Binding-site contacts:
Ligand atom C4 contacts residue ILE102 of chain 1.A at 4.3 Å (hydrophobic).
Ligand atom C6 contacts residue GLY98 of chain 1.A at 3.6 Å.
Ligand atom N2 contacts residue THR83 of chain 1.A at 2.8 Å (h-bond).
Ligand atom C5 contacts residue ASN79 of chain 1.A at 3.7 Å.
Ligand atom O5 contacts residue ILE102 of chain 1.A at 4.0 Å.
Ligand atom O5 contacts residue GLY98 of chain 1.A at 3.6 Å.
Ligand atom C2 contacts residue ASN79 of chain 1.A at 2.5 Å.
Ligand atom O5 contacts residue ASN79 of chain 1.A at 2.4 Å (h-bond).
Ligand atom O6 contacts residue GLY98 of chain 1.A at 3.2 Å (h-bond).
Ligand atom C4 contacts residue ASN79 of chain 1.A at 4.2 Å.
Ligand atom C5 contacts residue THR81 of chain 1.A at 4.2 Å.
Ligand atom C2 contacts residue THR83 of chain 1.A at 3.8 Å.
Ligand atom O6 contacts residue ILE102 of chain 1.A at 3.0 Å.
Ligand atom C3 contacts residue ASN79 of chain 1.A at 3.8 Å.
Ligand atom N2 contacts residue ASN79 of chain 1.A at 2.9 Å (h-bond).
Ligand atom C1 contacts residue THR83 of chain 1.A at 4.5 Å.
Ligand atom C1 contacts residue ASN79 of chain 1.A at 1.5 Å.
Ligand atom O6 contacts residue ILE105 of chain 1.A at 4.2 Å.
Ligand atom O5 contacts residue THR81 of chain 1.A at 4.1 Å.
Ligand atom O3 contacts residue THR83 of chain 1.A at 3.9 Å.
Ligand atom O6 contacts residue TYR101 of chain 1.A at 4.2 Å.
Ligand atom C8 contacts residue THR81 of chain 1.A at 3.4 Å.
Ligand atom C8 contacts residue THR83 of chain 1.A at 3.7 Å.
Ligand atom C7 contacts residue ASN79 of chain 1.A at 3.5 Å.
Ligand atom O5 contacts residue GLY99 of chain 1.A at 4.2 Å.
Ligand atom C6 contacts residue THR83 of chain 1.A at 3.7 Å.
Ligand atom C7 contacts residue LEU82 of chain 1.A at 4.5 Å (hydrophobic).
Ligand atom C1 contacts residue THR81 of chain 1.A at 4.3 Å.
Ligand atom C6 contacts residue THR81 of chain 1.A at 4.1 Å.
Ligand atom C6 contacts residue ILE102 of chain 1.A at 4.1 Å (hydrophobic).
Ligand atom O7 contacts residue THR83 of chain 1.A at 4.4 Å.
Ligand atom C5 contacts residue ILE102 of chain 1.A at 4.3 Å (hydrophobic).
Ligand atom C8 contacts residue LEU82 of chain 1.A at 3.2 Å (hydrophobic).
Ligand atom O6 contacts residue THR83 of chain 1.A at 3.5 Å.
Ligand atom C7 contacts residue THR83 of chain 1.A at 3.5 Å.
Ligand atom C5 contacts residue GLY98 of chain 1.A at 4.3 Å.
Ligand atom C6 contacts residue ILE105 of chain 1.A at 4.3 Å (hydrophobic).
Ligand atom C3 contacts residue THR83 of chain 1.A at 3.6 Å.
Ligand atom O7 contacts residue ASN79 of chain 1.A at 3.7 Å.

Sequence of chain 1.A:
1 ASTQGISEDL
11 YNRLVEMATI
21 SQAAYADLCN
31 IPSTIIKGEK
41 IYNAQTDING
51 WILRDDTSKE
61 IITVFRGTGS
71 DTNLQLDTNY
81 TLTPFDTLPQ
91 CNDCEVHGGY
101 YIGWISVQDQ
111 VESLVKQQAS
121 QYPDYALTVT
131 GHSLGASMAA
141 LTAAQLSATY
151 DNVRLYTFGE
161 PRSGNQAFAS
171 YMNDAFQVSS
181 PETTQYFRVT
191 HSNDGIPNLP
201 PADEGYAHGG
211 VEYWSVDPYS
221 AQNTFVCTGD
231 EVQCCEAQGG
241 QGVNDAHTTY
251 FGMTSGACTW

A small-molecule ligand and the protein it binds are described below.
Small molecule (SMILES): CC(=O)N[C@H]1[C@H](O[C@H]2[C@H](O)[C@@H](NC(C)=O)CO[C@@H]2CO)O[C@H](CO)[C@@H](O)[C@@H]1O